Sequence of chain 1.D:
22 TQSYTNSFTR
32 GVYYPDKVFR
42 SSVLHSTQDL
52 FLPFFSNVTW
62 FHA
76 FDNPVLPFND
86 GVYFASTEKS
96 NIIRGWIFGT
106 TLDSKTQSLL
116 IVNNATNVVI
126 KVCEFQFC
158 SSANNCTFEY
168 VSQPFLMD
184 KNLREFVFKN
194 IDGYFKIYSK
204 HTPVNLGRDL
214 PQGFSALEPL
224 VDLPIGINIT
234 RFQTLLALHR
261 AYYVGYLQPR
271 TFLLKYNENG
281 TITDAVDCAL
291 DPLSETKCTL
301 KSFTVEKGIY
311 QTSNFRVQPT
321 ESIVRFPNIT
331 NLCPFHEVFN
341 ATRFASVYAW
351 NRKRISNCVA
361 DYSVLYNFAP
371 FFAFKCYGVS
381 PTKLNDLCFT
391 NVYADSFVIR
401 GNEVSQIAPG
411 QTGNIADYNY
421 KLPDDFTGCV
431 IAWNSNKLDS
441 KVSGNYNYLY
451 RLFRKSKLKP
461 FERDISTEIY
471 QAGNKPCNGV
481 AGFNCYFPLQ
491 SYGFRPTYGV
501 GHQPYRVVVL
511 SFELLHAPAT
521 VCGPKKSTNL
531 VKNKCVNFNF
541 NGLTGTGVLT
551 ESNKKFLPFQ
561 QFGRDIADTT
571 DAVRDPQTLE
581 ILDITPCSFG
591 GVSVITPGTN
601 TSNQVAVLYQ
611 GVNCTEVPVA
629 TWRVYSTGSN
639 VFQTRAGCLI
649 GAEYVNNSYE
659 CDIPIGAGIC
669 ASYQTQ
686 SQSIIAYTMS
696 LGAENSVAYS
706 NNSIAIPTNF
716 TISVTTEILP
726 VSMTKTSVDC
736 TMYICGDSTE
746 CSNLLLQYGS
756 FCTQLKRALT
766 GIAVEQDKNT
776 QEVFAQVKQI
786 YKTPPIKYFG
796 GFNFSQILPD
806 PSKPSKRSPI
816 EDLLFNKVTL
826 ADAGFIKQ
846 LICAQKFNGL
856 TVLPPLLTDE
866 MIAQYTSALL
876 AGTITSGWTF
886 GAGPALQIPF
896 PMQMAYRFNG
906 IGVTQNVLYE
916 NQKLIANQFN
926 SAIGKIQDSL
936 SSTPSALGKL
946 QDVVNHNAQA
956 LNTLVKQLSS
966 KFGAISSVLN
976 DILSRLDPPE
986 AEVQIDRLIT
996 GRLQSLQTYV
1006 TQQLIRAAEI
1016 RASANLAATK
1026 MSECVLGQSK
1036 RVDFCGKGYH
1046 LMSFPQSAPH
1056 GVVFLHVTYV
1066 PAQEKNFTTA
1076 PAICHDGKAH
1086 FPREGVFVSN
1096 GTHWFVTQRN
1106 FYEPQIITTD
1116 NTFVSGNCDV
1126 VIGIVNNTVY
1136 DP

This protein binds this small molecule.
Small molecule (SMILES): CC(=O)N[C@H]1[C@H](O[C@H]2[C@H](O)[C@@H](NC(C)=O)CO[C@@H]2CO)O[C@H](CO)[C@@H](O[C@@H]2O[C@H](CO)[C@@H](O)[C@H](O)[C@@H]2O)[C@@H]1O

Binding-site contacts:
Ligand atom N2 contacts residue ASN798 of chain 1.D at 3.0 Å (h-bond).
Ligand atom C3 contacts residue ASN798 of chain 1.D at 3.8 Å.
Ligand atom C1 contacts residue SER800 of chain 1.D at 4.4 Å.
Ligand atom C6 contacts residue GLN801 of chain 1.D at 4.3 Å.
Ligand atom C8 contacts residue ASN798 of chain 1.D at 4.3 Å.
Ligand atom C5 contacts residue ASN798 of chain 1.D at 3.6 Å.
Ligand atom O6 contacts residue GLN801 of chain 1.D at 3.0 Å (h-bond).
Ligand atom C1 contacts residue ASN798 of chain 1.D at 1.4 Å.
Ligand atom O7 contacts residue ASN798 of chain 1.D at 2.7 Å (h-bond).
Ligand atom O5 contacts residue ASN798 of chain 1.D at 2.3 Å (h-bond).
Ligand atom C4 contacts residue ASN798 of chain 1.D at 4.2 Å.
Ligand atom C7 contacts residue ASN798 of chain 1.D at 3.0 Å.
Ligand atom C2 contacts residue ASN798 of chain 1.D at 2.5 Å.
Ligand atom O7 contacts residue ASN925 of chain 1.D at 4.4 Å.